Binding-site contacts:
Ligand atom C19 contacts residue VAL180 of chain 1.E at 3.5 Å (hydrophobic).
Ligand atom C18 contacts residue VAL227 of chain 1.E at 3.5 Å (hydrophobic).
Ligand atom C8 contacts residue NAP1 of chain 1.V at 3.7 Å.
Ligand atom C10 contacts residue VAL227 of chain 1.E at 3.8 Å (hydrophobic).
Ligand atom C4 contacts residue ALA224 of chain 1.E at 3.6 Å (hydrophobic).
Ligand atom C4 contacts residue NAP1 of chain 1.V at 3.6 Å.
Ligand atom C1 contacts residue NAP1 of chain 1.V at 3.4 Å.
Ligand atom C14 contacts residue NAP1 of chain 1.V at 3.3 Å.
Ligand atom C9 contacts residue VAL227 of chain 1.E at 3.7 Å (hydrophobic).
Ligand atom CAD contacts residue ALA121 of chain 1.E at 3.4 Å (hydrophobic).
Ligand atom O17 contacts residue LYS190 of chain 1.E at 3.7 Å.
Ligand atom C2 contacts residue NAP1 of chain 1.V at 3.2 Å.
Ligand atom CAD contacts residue NAP1 of chain 1.V at 3.6 Å.
Ligand atom O17 contacts residue TYR183 of chain 1.E at 2.7 Å (h-bond).
Ligand atom C6 contacts residue NAP1 of chain 1.V at 3.4 Å.
Ligand atom C6 contacts residue TYR183 of chain 1.E at 3.5 Å (hydrophobic).
Ligand atom C10 contacts residue LEU128 of chain 1.E at 3.4 Å (hydrophobic).
Ligand atom C11 contacts residue LEU128 of chain 1.E at 3.8 Å (hydrophobic).
Ligand atom C13 contacts residue SER223 of chain 1.E at 3.5 Å.
Ligand atom NAB contacts residue SER223 of chain 1.E at 3.4 Å (h-bond).
Ligand atom O7 contacts residue SER223 of chain 1.E at 3.8 Å.
Ligand atom NAB contacts residue NAP1 of chain 1.V at 3.3 Å.
Ligand atom O7 contacts residue NAP1 of chain 1.V at 3.1 Å (h-bond).
Ligand atom C12 contacts residue ALA121 of chain 1.E at 3.8 Å (hydrophobic).
Ligand atom C19 contacts residue GLN181 of chain 1.E at 3.0 Å.
Ligand atom C19 contacts residue TYR183 of chain 1.E at 3.8 Å (hydrophobic).
Ligand atom O17 contacts residue NAP1 of chain 1.V at 2.5 Å (h-bond).
Ligand atom NAB contacts residue ALA121 of chain 1.E at 3.2 Å (h-bond).
Ligand atom C15 contacts residue TYR173 of chain 1.E at 3.7 Å (hydrophobic).
Ligand atom C8 contacts residue SER223 of chain 1.E at 3.8 Å.
Ligand atom C5 contacts residue NAP1 of chain 1.V at 3.5 Å.
Ligand atom C1 contacts residue TYR183 of chain 1.E at 3.4 Å (hydrophobic).
Ligand atom C3 contacts residue ALA224 of chain 1.E at 3.8 Å (hydrophobic).
Ligand atom CAD contacts residue SER223 of chain 1.E at 3.4 Å.
Ligand atom C16 contacts residue PHE230 of chain 1.E at 3.5 Å (hydrophobic).
Ligand atom C11 contacts residue MET186 of chain 1.E at 3.8 Å (hydrophobic).
Ligand atom C3 contacts residue NAP1 of chain 1.V at 3.2 Å.
Ligand atom C12 contacts residue PHE122 of chain 1.E at 3.8 Å (hydrophobic).
Ligand atom C17 contacts residue TYR173 of chain 1.E at 3.5 Å (hydrophobic).
Ligand atom C11 contacts residue ALA123 of chain 1.E at 3.9 Å (hydrophobic).

Sequence of chain 1.E:
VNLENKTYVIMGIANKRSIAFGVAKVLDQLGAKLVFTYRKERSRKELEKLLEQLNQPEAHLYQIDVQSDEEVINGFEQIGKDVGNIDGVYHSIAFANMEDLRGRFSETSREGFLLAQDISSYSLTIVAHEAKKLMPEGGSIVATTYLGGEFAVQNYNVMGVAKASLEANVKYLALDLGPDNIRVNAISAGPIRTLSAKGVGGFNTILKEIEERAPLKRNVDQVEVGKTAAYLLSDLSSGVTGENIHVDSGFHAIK

The protein below binds the small molecule below.
Small molecule (SMILES): CCCCCCc1ccc(Oc2ccccc2C#N)c(O)c1